Sequence of chain 1.B:
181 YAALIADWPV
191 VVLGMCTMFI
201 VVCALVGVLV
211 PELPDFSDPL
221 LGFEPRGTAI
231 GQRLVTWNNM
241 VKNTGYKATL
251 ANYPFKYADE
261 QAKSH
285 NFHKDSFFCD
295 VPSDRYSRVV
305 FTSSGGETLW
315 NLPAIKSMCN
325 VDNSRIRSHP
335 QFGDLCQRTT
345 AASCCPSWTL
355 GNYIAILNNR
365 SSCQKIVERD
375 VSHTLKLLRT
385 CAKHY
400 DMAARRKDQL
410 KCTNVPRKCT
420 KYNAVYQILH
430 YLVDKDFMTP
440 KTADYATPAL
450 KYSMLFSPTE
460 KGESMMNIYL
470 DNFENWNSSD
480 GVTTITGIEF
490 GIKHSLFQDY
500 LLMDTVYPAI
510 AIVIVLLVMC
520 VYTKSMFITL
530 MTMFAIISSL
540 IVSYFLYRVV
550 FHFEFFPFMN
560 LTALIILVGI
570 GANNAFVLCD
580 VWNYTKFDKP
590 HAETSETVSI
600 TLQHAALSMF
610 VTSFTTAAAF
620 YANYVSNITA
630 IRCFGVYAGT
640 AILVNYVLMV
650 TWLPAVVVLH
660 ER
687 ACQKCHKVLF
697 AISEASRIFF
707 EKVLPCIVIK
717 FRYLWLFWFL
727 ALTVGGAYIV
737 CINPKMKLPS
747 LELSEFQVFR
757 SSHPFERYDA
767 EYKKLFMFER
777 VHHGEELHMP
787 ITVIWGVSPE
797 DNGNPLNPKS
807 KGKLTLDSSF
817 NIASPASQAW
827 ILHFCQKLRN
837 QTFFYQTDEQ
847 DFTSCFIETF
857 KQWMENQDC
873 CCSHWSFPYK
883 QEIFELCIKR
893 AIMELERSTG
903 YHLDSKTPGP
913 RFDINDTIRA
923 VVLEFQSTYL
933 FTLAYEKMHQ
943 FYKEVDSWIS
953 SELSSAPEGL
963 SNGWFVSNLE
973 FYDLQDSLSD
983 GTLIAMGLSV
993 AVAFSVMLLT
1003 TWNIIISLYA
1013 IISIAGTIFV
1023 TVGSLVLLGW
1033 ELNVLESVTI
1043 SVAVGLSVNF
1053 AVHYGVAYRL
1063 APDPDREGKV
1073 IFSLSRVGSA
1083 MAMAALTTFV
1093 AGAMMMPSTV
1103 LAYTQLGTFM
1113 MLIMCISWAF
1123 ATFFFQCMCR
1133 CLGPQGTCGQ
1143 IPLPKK

Binding-site contacts:
Ligand atom C4 contacts residue ASN476 of chain 1.B at 4.1 Å.
Ligand atom C3 contacts residue ASN476 of chain 1.B at 3.8 Å.
Ligand atom C5 contacts residue SER477 of chain 1.B at 3.5 Å.
Ligand atom C2 contacts residue SER477 of chain 1.B at 4.4 Å.
Ligand atom O5 contacts residue SER477 of chain 1.B at 3.1 Å (h-bond).
Ligand atom O5 contacts residue ASN476 of chain 1.B at 2.2 Å (h-bond).
Ligand atom O6 contacts residue SER477 of chain 1.B at 4.0 Å.
Ligand atom C2 contacts residue ASN476 of chain 1.B at 2.5 Å.
Ligand atom C5 contacts residue ASN476 of chain 1.B at 3.5 Å.
Ligand atom C1 contacts residue ASN476 of chain 1.B at 1.5 Å.
Ligand atom N2 contacts residue ASN476 of chain 1.B at 3.0 Å (h-bond).
Ligand atom C6 contacts residue SER477 of chain 1.B at 3.2 Å.
Ligand atom O4 contacts residue GLY480 of chain 1.B at 3.8 Å.
Ligand atom O4 contacts residue ASP479 of chain 1.B at 4.2 Å.
Ligand atom C1 contacts residue SER477 of chain 1.B at 4.2 Å.
Ligand atom C7 contacts residue ASN476 of chain 1.B at 4.2 Å.
Ligand atom C4 contacts residue SER477 of chain 1.B at 3.7 Å.

This small molecule binds to this protein.
Small molecule (SMILES): CC(=O)N[C@@H]1[C@@H](O)[C@H](O)[C@@H](CO)O[C@H]1O